Sequence of chain 1.F:
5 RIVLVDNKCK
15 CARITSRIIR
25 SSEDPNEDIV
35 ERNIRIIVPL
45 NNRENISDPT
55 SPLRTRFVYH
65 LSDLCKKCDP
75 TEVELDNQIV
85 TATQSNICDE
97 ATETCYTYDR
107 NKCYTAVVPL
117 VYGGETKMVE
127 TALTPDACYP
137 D

Sequence of chain 1.B:
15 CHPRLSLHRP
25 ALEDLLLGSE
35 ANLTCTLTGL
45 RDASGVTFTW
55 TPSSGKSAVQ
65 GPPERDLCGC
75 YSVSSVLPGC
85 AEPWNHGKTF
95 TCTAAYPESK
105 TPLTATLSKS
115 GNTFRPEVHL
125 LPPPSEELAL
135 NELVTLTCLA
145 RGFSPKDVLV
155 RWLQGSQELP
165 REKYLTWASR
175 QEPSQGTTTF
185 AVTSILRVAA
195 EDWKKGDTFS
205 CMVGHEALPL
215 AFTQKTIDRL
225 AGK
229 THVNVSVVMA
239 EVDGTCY

This protein binds this small molecule.
Small molecule (SMILES): CC(=O)N[C@@H]1[C@@H](O)[C@H](O)[C@@H](CO)O[C@H]1O

Binding-site contacts:
Ligand atom C5 contacts residue ASN36 of chain 1.B at 3.7 Å.
Ligand atom C7 contacts residue GLU34 of chain 1.B at 3.7 Å.
Ligand atom C1 contacts residue ASN36 of chain 1.B at 1.4 Å.
Ligand atom O7 contacts residue TYR118 of chain 1.F at 4.5 Å.
Ligand atom O7 contacts residue ASN36 of chain 1.B at 4.1 Å.
Ligand atom C3 contacts residue ASN36 of chain 1.B at 3.8 Å.
Ligand atom O5 contacts residue ASN36 of chain 1.B at 2.4 Å (h-bond).
Ligand atom C4 contacts residue ASN36 of chain 1.B at 4.2 Å.
Ligand atom C2 contacts residue ASN36 of chain 1.B at 2.5 Å.
Ligand atom N2 contacts residue ASN36 of chain 1.B at 2.9 Å (h-bond).
Ligand atom O7 contacts residue GLU34 of chain 1.B at 2.9 Å (salt-bridge).
Ligand atom N2 contacts residue GLU34 of chain 1.B at 3.5 Å.
Ligand atom C7 contacts residue ASN36 of chain 1.B at 3.5 Å.
Ligand atom O7 contacts residue ASP28 of chain 1.B at 3.6 Å.
Ligand atom C8 contacts residue ASN36 of chain 1.B at 3.7 Å.